The small molecule below binds the protein below.
Small molecule (SMILES): OC1C(O)C(O)C(O)C(O)C1O

Sequence of chain 1.A:
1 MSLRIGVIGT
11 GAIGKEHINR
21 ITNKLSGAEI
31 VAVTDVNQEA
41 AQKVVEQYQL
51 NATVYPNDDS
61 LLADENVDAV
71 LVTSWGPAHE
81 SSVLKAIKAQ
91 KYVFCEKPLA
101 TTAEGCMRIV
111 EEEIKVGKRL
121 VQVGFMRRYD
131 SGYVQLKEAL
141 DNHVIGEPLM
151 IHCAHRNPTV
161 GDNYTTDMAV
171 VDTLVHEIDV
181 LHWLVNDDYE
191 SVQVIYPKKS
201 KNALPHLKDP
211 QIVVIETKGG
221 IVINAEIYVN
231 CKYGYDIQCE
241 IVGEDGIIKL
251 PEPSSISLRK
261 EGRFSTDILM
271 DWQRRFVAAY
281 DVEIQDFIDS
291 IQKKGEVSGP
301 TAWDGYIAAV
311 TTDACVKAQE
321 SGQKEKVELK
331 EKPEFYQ

Binding-site contacts:
Ligand atom C5 contacts residue TYR235 of chain 1.A at 4.2 Å (hydrophobic).
Ligand atom O4 contacts residue TYR235 of chain 1.A at 3.6 Å.
Ligand atom O2 contacts residue LYS97 of chain 1.A at 3.6 Å (salt-bridge).
Ligand atom O3 contacts residue ARG127 of chain 1.A at 4.3 Å.
Ligand atom C4 contacts residue TYR235 of chain 1.A at 4.1 Å (hydrophobic).
Ligand atom C2 contacts residue HIS176 of chain 1.A at 3.5 Å.
Ligand atom O1 contacts residue TRP272 of chain 1.A at 3.5 Å.
Ligand atom O5 contacts residue TRP272 of chain 1.A at 4.0 Å.
Ligand atom O3 contacts residue HIS176 of chain 1.A at 2.9 Å.
Ligand atom C6 contacts residue TRP272 of chain 1.A at 3.8 Å (hydrophobic).
Ligand atom O3 contacts residue THR173 of chain 1.A at 4.0 Å.
Ligand atom C5 contacts residue TRP272 of chain 1.A at 3.9 Å (hydrophobic).
Ligand atom O3 contacts residue ASP172 of chain 1.A at 4.3 Å.
Ligand atom O1 contacts residue NAI1 of chain 1.C at 3.3 Å.
Ligand atom C4 contacts residue HIS155 of chain 1.A at 3.8 Å.
Ligand atom O4 contacts residue HIS155 of chain 1.A at 2.5 Å (h-bond).
Ligand atom O4 contacts residue THR173 of chain 1.A at 4.4 Å.
Ligand atom O5 contacts residue ASN157 of chain 1.A at 3.1 Å (h-bond).
Ligand atom O6 contacts residue TRP272 of chain 1.A at 2.9 Å.
Ligand atom C3 contacts residue HIS176 of chain 1.A at 4.0 Å.
Ligand atom C1 contacts residue TRP272 of chain 1.A at 3.4 Å (hydrophobic).
Ligand atom C3 contacts residue HIS155 of chain 1.A at 4.0 Å.
Ligand atom O2 contacts residue ASP172 of chain 1.A at 3.9 Å.
Ligand atom O3 contacts residue TYR235 of chain 1.A at 4.3 Å.
Ligand atom O3 contacts residue HIS155 of chain 1.A at 3.2 Å.
Ligand atom O5 contacts residue TYR235 of chain 1.A at 4.3 Å.
Ligand atom O2 contacts residue HIS176 of chain 1.A at 2.9 Å (h-bond).
Ligand atom C3 contacts residue TYR235 of chain 1.A at 3.7 Å (hydrophobic).
Ligand atom O1 contacts residue LYS97 of chain 1.A at 4.5 Å.
Ligand atom O4 contacts residue ASN157 of chain 1.A at 3.8 Å.
Ligand atom C5 contacts residue ASN157 of chain 1.A at 4.3 Å.